Sequence of chain 1.B:
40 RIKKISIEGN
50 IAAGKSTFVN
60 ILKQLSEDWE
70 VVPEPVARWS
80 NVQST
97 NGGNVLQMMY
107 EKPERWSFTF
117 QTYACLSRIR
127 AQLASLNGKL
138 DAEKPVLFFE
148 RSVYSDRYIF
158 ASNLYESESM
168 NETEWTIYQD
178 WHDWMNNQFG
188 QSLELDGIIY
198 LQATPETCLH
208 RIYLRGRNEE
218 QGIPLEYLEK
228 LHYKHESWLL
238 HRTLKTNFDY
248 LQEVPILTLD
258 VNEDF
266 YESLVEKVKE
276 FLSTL

This protein binds this small molecule.
Small molecule (SMILES): Nc1ccn([C@@H]2O[C@H](CO)[C@@H](O)C2(F)F)c(=O)n1

Binding-site contacts:
Ligand atom N3 contacts residue PHE157 of chain 1.B at 3.4 Å.
Ligand atom F1 contacts residue ARG148 of chain 1.B at 2.9 Å.
Ligand atom N4 contacts residue GLN117 of chain 1.B at 3.0 Å (h-bond).
Ligand atom C5' contacts residue ARG214 of chain 1.B at 3.8 Å.
Ligand atom C6 contacts residue TRP78 of chain 1.B at 3.9 Å (hydrophobic).
Ligand atom N3 contacts residue PHE116 of chain 1.B at 3.5 Å.
Ligand atom O4' contacts residue TRP78 of chain 1.B at 3.5 Å.
Ligand atom C2' contacts residue ILE50 of chain 1.B at 3.9 Å (hydrophobic).
Ligand atom C5 contacts residue GLU73 of chain 1.B at 3.7 Å.
Ligand atom F2 contacts residue ILE50 of chain 1.B at 3.1 Å.
Ligand atom O5' contacts residue GLU73 of chain 1.B at 2.6 Å (salt-bridge).
Ligand atom C2 contacts residue PHE116 of chain 1.B at 3.5 Å (hydrophobic).
Ligand atom F1 contacts residue ILE50 of chain 1.B at 3.7 Å.
Ligand atom N4 contacts residue PHE157 of chain 1.B at 3.6 Å.
Ligand atom O2 contacts residue PHE157 of chain 1.B at 3.7 Å.
Ligand atom C4' contacts residue GLU217 of chain 1.B at 3.7 Å.
Ligand atom O5' contacts residue ARG148 of chain 1.B at 3.1 Å (salt-bridge).
Ligand atom O3' contacts residue GLU217 of chain 1.B at 2.6 Å (salt-bridge).
Ligand atom C6 contacts residue GLU73 of chain 1.B at 3.6 Å.
Ligand atom C4 contacts residue PHE157 of chain 1.B at 3.6 Å (hydrophobic).
Ligand atom C4 contacts residue ASP153 of chain 1.B at 3.7 Å.
Ligand atom O4' contacts residue LEU102 of chain 1.B at 3.6 Å.
Ligand atom O3' contacts residue TYR106 of chain 1.B at 2.8 Å (h-bond).
Ligand atom N3 contacts residue GLN117 of chain 1.B at 3.0 Å (h-bond).
Ligand atom C2' contacts residue TYR106 of chain 1.B at 3.8 Å (hydrophobic).
Ligand atom C3' contacts residue TYR106 of chain 1.B at 3.8 Å (hydrophobic).
Ligand atom N4 contacts residue ASP153 of chain 1.B at 2.8 Å (salt-bridge).
Ligand atom F2 contacts residue PHE157 of chain 1.B at 3.7 Å.
Ligand atom O2 contacts residue GLN117 of chain 1.B at 3.7 Å.
Ligand atom C2 contacts residue PHE157 of chain 1.B at 3.5 Å (hydrophobic).
Ligand atom C6 contacts residue ARG148 of chain 1.B at 3.6 Å.
Ligand atom C5' contacts residue GLU73 of chain 1.B at 3.4 Å.
Ligand atom C4 contacts residue GLN117 of chain 1.B at 3.8 Å.
Ligand atom C2 contacts residue GLN117 of chain 1.B at 3.8 Å.
Ligand atom F2 contacts residue TYR106 of chain 1.B at 2.9 Å.
Ligand atom O2 contacts residue MET105 of chain 1.B at 3.4 Å.
Ligand atom O2 contacts residue PHE116 of chain 1.B at 3.5 Å.
Ligand atom F1 contacts residue PHE157 of chain 1.B at 3.6 Å.
Ligand atom C3' contacts residue GLU217 of chain 1.B at 3.3 Å.
Ligand atom C5 contacts residue ASP153 of chain 1.B at 3.8 Å.